The small molecule below binds the protein below.
Small molecule (SMILES): N[C@@H](CS)C(=O)O

Sequence of chain 57.A:
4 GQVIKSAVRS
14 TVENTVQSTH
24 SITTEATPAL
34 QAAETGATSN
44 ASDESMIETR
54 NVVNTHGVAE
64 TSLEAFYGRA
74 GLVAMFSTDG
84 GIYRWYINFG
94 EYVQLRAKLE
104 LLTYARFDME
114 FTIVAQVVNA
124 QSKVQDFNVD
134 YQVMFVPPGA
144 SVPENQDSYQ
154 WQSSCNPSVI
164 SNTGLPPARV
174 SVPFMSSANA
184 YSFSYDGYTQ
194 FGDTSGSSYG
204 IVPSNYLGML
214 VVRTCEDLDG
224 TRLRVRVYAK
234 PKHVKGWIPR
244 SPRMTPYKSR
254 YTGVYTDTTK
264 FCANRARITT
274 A

Binding-site contacts:
Ligand atom C contacts residue GLY1 of chain 57.P at 1.3 Å.
Ligand atom SG contacts residue MET247 of chain 57.A at 3.4 Å.
Ligand atom N contacts residue PRO249 of chain 57.A at 3.5 Å.
Ligand atom CB contacts residue THR248 of chain 57.A at 4.5 Å.
Ligand atom N contacts residue GLY1 of chain 57.P at 2.9 Å (h-bond).
Ligand atom CA contacts residue GLY1 of chain 57.P at 2.4 Å.
Ligand atom CA contacts residue MET247 of chain 57.A at 4.2 Å (hydrophobic).
Ligand atom SG contacts residue ILE236 of chain 57.C at 4.3 Å.
Ligand atom CB contacts residue ASP235 of chain 57.C at 2.8 Å.
Ligand atom SG contacts residue ASP235 of chain 57.C at 3.7 Å.
Ligand atom O contacts residue MET247 of chain 57.A at 3.8 Å.
Ligand atom CB contacts residue GLY1 of chain 57.P at 3.7 Å.
Ligand atom SG contacts residue PRO249 of chain 57.A at 3.6 Å.
Ligand atom N contacts residue MET247 of chain 57.A at 3.8 Å.
Ligand atom C contacts residue ASP235 of chain 57.C at 4.3 Å.
Ligand atom O contacts residue ARG233 of chain 57.C at 4.1 Å.
Ligand atom O contacts residue ASP235 of chain 57.C at 3.4 Å.
Ligand atom CA contacts residue ASP235 of chain 57.C at 4.0 Å.
Ligand atom SG contacts residue THR248 of chain 57.A at 3.2 Å (h-bond).
Ligand atom SG contacts residue GLY1 of chain 57.P at 4.4 Å.
Ligand atom CB contacts residue PRO249 of chain 57.A at 4.3 Å (hydrophobic).
Ligand atom O contacts residue GLY1 of chain 57.P at 2.2 Å (h-bond).
Ligand atom N contacts residue THR248 of chain 57.A at 4.1 Å.
Ligand atom C contacts residue MET247 of chain 57.A at 3.7 Å (hydrophobic).

Sequence of chain 57.C:
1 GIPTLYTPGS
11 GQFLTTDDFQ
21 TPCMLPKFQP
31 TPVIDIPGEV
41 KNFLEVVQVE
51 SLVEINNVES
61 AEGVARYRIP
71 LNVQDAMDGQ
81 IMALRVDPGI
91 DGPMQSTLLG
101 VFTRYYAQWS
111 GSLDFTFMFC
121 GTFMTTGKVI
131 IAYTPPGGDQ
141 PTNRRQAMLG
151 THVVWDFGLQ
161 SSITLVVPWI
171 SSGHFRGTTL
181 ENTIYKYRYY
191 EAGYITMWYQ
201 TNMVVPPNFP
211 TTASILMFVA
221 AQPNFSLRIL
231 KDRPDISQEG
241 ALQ